Binding-site contacts:
Ligand atom C7 contacts residue GLY534 of chain 1.D at 3.6 Å.
Ligand atom O7 contacts residue SER535 of chain 1.D at 3.4 Å (h-bond).
Ligand atom C7 contacts residue GLU94 of chain 1.D at 3.8 Å.
Ligand atom C2 contacts residue GLY534 of chain 1.D at 4.3 Å.
Ligand atom O3 contacts residue GLU94 of chain 1.D at 4.3 Å.
Ligand atom N2 contacts residue GLY534 of chain 1.D at 4.1 Å.
Ligand atom C3 contacts residue GLU94 of chain 1.D at 4.0 Å.
Ligand atom C1 contacts residue GLU94 of chain 1.D at 4.3 Å.
Ligand atom N2 contacts residue ASN95 of chain 1.D at 2.9 Å (h-bond).
Ligand atom C8 contacts residue GLY534 of chain 1.D at 4.0 Å.
Ligand atom C8 contacts residue GLU94 of chain 1.D at 3.8 Å.
Ligand atom O7 contacts residue GLY534 of chain 1.D at 3.4 Å (h-bond).
Ligand atom N2 contacts residue GLU94 of chain 1.D at 3.1 Å (salt-bridge).
Ligand atom C5 contacts residue ASN95 of chain 1.D at 3.7 Å.
Ligand atom C8 contacts residue SER535 of chain 1.D at 3.5 Å.
Ligand atom O5 contacts residue ASN95 of chain 1.D at 2.4 Å (h-bond).
Ligand atom C1 contacts residue ASN95 of chain 1.D at 1.5 Å.
Ligand atom C8 contacts residue GLY531 of chain 1.D at 4.3 Å.
Ligand atom C7 contacts residue SER535 of chain 1.D at 3.9 Å.
Ligand atom C2 contacts residue ASN95 of chain 1.D at 2.5 Å.
Ligand atom C4 contacts residue ASN95 of chain 1.D at 4.3 Å.
Ligand atom C2 contacts residue GLU94 of chain 1.D at 4.0 Å.
Ligand atom O7 contacts residue ASN95 of chain 1.D at 4.2 Å.
Ligand atom C7 contacts residue ASN95 of chain 1.D at 3.8 Å.
Ligand atom C3 contacts residue ASN95 of chain 1.D at 3.9 Å.

This protein binds this small molecule.
Small molecule (SMILES): CC(=O)N[C@H]1[C@H](O[C@H]2[C@H](O)[C@@H](NC(C)=O)CO[C@@H]2CO)O[C@H](CO)[C@@H](O)[C@@H]1O

Sequence of chain 1.D:
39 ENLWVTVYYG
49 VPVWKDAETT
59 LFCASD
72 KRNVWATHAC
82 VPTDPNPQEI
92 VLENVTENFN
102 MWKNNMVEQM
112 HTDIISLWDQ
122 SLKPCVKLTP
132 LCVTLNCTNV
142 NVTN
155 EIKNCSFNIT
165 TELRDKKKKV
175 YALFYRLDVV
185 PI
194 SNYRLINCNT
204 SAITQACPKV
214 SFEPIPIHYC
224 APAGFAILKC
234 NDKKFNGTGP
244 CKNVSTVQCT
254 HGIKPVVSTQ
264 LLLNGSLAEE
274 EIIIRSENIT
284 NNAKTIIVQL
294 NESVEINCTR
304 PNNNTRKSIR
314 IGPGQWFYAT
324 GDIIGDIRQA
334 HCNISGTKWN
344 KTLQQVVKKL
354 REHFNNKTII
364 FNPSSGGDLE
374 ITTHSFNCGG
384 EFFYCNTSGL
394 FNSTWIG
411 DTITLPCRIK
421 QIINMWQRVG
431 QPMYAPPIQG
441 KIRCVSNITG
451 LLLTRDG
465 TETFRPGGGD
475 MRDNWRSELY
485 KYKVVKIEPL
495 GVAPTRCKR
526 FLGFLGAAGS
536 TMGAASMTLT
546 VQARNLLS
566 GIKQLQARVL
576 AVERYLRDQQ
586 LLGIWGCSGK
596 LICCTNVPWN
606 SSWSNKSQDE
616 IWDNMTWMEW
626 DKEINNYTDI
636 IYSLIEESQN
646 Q